Binding-site contacts:
Ligand atom C5' contacts residue ILE49 of chain 1.B at 3.4 Å (hydrophobic).
Ligand atom O6 contacts residue ARG50 of chain 1.B at 3.0 Å (salt-bridge).
Ligand atom C2' contacts residue C2E1 of chain 1.F at 3.5 Å.
Ligand atom C5A contacts residue GLN38 of chain 1.A at 3.5 Å.
Ligand atom C8 contacts residue ARG50 of chain 1.B at 3.3 Å.
Ligand atom N1 contacts residue C2E1 of chain 1.F at 2.9 Å (h-bond).
Ligand atom N11 contacts residue ASP53 of chain 1.A at 2.8 Å (salt-bridge).
Ligand atom C5 contacts residue C2E1 of chain 1.F at 3.5 Å.
Ligand atom C61 contacts residue ARG39 of chain 1.A at 3.4 Å.
Ligand atom N11 contacts residue ARG50 of chain 1.A at 3.4 Å.
Ligand atom N7 contacts residue ARG50 of chain 1.B at 2.9 Å (salt-bridge).
Ligand atom O21 contacts residue GLN38 of chain 1.A at 3.2 Å (h-bond).
Ligand atom O2P contacts residue ARG50 of chain 1.B at 3.2 Å.
Ligand atom O61 contacts residue ARG39 of chain 1.A at 2.4 Å (salt-bridge).
Ligand atom N91 contacts residue C2E1 of chain 1.F at 3.6 Å (h-bond).
Ligand atom O6 contacts residue C2E1 of chain 1.F at 3.1 Å.
Ligand atom N2 contacts residue C2E1 of chain 1.F at 3.4 Å (h-bond).
Ligand atom N71 contacts residue ARG39 of chain 1.A at 2.7 Å (salt-bridge).
Ligand atom C1A contacts residue GLN38 of chain 1.A at 3.5 Å.
Ligand atom O21 contacts residue ARG39 of chain 1.A at 3.4 Å.
Ligand atom O2P contacts residue GLN51 of chain 1.B at 2.6 Å (h-bond).
Ligand atom N7 contacts residue C2E1 of chain 1.F at 3.4 Å (h-bond).
Ligand atom N11 contacts residue ILE35 of chain 1.A at 3.6 Å.
Ligand atom N9 contacts residue ARG39 of chain 1.B at 3.4 Å (salt-bridge).
Ligand atom O4A contacts residue GLN38 of chain 1.A at 3.0 Å.
Ligand atom C4 contacts residue ARG39 of chain 1.B at 3.1 Å.
Ligand atom C81 contacts residue C2E1 of chain 1.F at 3.1 Å.
Ligand atom N21 contacts residue ASP53 of chain 1.A at 2.7 Å (salt-bridge).
Ligand atom C6 contacts residue C2E1 of chain 1.F at 3.1 Å.
Ligand atom O61 contacts residue ILE35 of chain 1.A at 3.5 Å.
Ligand atom C8 contacts residue C2E1 of chain 1.F at 3.2 Å.
Ligand atom O1P contacts residue ARG50 of chain 1.A at 2.8 Å (salt-bridge).
Ligand atom N3 contacts residue ARG39 of chain 1.B at 3.2 Å (salt-bridge).
Ligand atom N71 contacts residue C2E1 of chain 1.F at 3.1 Å.
Ligand atom O61 contacts residue C2E1 of chain 1.F at 3.6 Å (h-bond).
Ligand atom O4' contacts residue SER48 of chain 1.B at 3.4 Å (h-bond).
Ligand atom N9 contacts residue C2E1 of chain 1.F at 3.5 Å (h-bond).
Ligand atom C81 contacts residue ARG39 of chain 1.A at 3.3 Å.
Ligand atom C2 contacts residue ARG39 of chain 1.B at 3.4 Å.
Ligand atom O11 contacts residue C2E1 of chain 1.F at 2.8 Å (h-bond).

This small molecule binds to this protein.
Small molecule (SMILES): Nc1nc2c(ncn2[C@@H]2O[C@@H]3CO[P](=O)(O)O[C@H]4[C@@H](O)[C@H](n5cnc6c(=O)[nH]c(N)nc65)O[C@@H]4CO[P](=O)(O)O[C@H]3[C@H]2O)c(=O)[nH]1

Sequence of chain 1.B:
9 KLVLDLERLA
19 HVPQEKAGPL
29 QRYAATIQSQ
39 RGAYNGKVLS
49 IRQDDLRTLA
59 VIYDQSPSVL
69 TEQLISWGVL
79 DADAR

Sequence of chain 1.A:
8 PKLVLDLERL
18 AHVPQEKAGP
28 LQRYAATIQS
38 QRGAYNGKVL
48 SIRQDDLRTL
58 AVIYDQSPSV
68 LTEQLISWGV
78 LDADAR